Binding-site contacts:
Ligand atom O3A contacts residue MN1 of chain 1.OA at 3.5 Å.
Ligand atom CA5 contacts residue GLY193 of chain 1.G at 3.7 Å.
Ligand atom C2 contacts residue GLY124 of chain 1.H at 3.6 Å.
Ligand atom C4 contacts residue SER123 of chain 1.H at 3.6 Å.
Ligand atom PA contacts residue MN1 of chain 1.OA at 3.2 Å.
Ligand atom O2A contacts residue ASP125 of chain 1.H at 3.6 Å (salt-bridge).
Ligand atom O3B contacts residue MN1 of chain 1.NA at 2.3 Å.
Ligand atom O4' contacts residue ASP125 of chain 1.H at 3.4 Å.
Ligand atom N3 contacts residue GLY124 of chain 1.H at 3.3 Å.
Ligand atom CA7 contacts residue ALA89 of chain 1.H at 3.7 Å (hydrophobic).
Ligand atom O2' contacts residue VAL196 of chain 1.G at 3.4 Å.
Ligand atom C2 contacts residue LYS121 of chain 1.G at 3.5 Å.
Ligand atom C8 contacts residue MN1 of chain 1.OA at 3.7 Å.
Ligand atom N2 contacts residue LYS121 of chain 1.G at 3.0 Å (salt-bridge).
Ligand atom PB contacts residue MN1 of chain 1.NA at 3.1 Å.
Ligand atom O2A contacts residue MN1 of chain 1.NA at 3.1 Å.
Ligand atom OA contacts residue ASN197 of chain 1.G at 3.5 Å.
Ligand atom O3G contacts residue ASP81 of chain 1.H at 2.7 Å (salt-bridge).
Ligand atom O3B contacts residue ASP125 of chain 1.H at 3.5 Å (salt-bridge).
Ligand atom O2G contacts residue MN1 of chain 1.NA at 3.4 Å.
Ligand atom N2 contacts residue VAL191 of chain 1.G at 3.5 Å (h-bond).
Ligand atom O3A contacts residue ARG201 of chain 1.G at 2.9 Å (salt-bridge).
Ligand atom C5 contacts residue SER123 of chain 1.H at 3.6 Å.
Ligand atom O1B contacts residue MN1 of chain 1.NA at 2.9 Å.
Ligand atom O3G contacts residue MN1 of chain 1.NA at 2.0 Å.
Ligand atom CA3 contacts residue TRP192 of chain 1.G at 3.7 Å (hydrophobic).
Ligand atom O2B contacts residue THR86 of chain 1.H at 2.8 Å (h-bond).
Ligand atom OA contacts residue THR86 of chain 1.H at 3.2 Å.
Ligand atom O2B contacts residue GLU87 of chain 1.H at 3.4 Å (salt-bridge).
Ligand atom N2 contacts residue ASP190 of chain 1.G at 3.0 Å (salt-bridge).
Ligand atom N1 contacts residue LYS121 of chain 1.G at 3.2 Å (salt-bridge).
Ligand atom C3' contacts residue THR86 of chain 1.H at 3.7 Å.
Ligand atom O3B contacts residue PHE85 of chain 1.H at 3.2 Å (h-bond).
Ligand atom C5' contacts residue THR86 of chain 1.H at 3.4 Å.
Ligand atom PG contacts residue MN1 of chain 1.NA at 2.9 Å.
Ligand atom O2A contacts residue MN1 of chain 1.OA at 2.0 Å.
Ligand atom O4' contacts residue MN1 of chain 1.OA at 3.6 Å.
Ligand atom O2G contacts residue ARG169 of chain 1.H at 3.5 Å (salt-bridge).
Ligand atom O1G contacts residue LYS236 of chain 1.G at 3.1 Å (salt-bridge).
Ligand atom O5' contacts residue THR86 of chain 1.H at 3.6 Å.

Sequence of chain 1.H:
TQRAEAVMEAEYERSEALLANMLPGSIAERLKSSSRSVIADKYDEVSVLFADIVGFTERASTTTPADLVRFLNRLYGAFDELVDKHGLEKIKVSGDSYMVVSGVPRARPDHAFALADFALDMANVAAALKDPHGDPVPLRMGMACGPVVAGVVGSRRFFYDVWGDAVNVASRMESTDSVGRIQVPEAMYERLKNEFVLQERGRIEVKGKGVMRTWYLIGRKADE

The protein below binds the small molecule below.
Small molecule (SMILES): CNc1ccccc1C(=O)O[C@H]1[C@@H](O)[C@H](n2cnc3c(=O)[nH]c(N)nc32)O[C@@H]1CO[P](=O)(O)O[P](=O)(O)OP(=O)(O)O

Sequence of chain 1.G:
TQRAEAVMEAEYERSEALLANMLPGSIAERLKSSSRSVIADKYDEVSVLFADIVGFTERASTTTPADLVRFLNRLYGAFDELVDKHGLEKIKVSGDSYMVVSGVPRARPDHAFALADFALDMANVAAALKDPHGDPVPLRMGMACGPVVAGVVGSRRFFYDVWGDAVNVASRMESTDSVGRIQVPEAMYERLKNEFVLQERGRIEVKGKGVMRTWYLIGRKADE